Sequence of chain 1.A:
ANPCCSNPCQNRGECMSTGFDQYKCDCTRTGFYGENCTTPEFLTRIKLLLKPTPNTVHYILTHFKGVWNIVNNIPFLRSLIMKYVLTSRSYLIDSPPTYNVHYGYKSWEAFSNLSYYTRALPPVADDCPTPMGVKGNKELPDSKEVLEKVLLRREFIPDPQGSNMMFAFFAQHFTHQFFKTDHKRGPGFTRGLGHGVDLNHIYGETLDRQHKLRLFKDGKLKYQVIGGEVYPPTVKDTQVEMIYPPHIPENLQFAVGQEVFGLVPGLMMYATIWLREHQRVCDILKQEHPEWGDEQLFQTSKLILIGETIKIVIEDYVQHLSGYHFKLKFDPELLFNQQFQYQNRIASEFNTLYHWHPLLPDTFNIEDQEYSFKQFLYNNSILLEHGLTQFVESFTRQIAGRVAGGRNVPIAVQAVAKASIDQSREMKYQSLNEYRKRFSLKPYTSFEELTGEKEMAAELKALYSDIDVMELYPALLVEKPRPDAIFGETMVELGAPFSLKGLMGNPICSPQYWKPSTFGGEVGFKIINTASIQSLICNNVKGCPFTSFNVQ

A small-molecule ligand and the protein it binds are described below.
Small molecule (SMILES): CC(=O)N[C@@H]1[C@@H](O)[C@H](O)[C@@H](CO)O[C@H]1O

Binding-site contacts:
Ligand atom O6 contacts residue PRO8 of chain 1.A at 4.0 Å.
Ligand atom C8 contacts residue ASN36 of chain 1.A at 4.2 Å.
Ligand atom C1 contacts residue ASN36 of chain 1.A at 1.5 Å.
Ligand atom O7 contacts residue THR38 of chain 1.A at 3.5 Å (h-bond).
Ligand atom O5 contacts residue TYR23 of chain 1.A at 3.3 Å (h-bond).
Ligand atom C1 contacts residue TYR23 of chain 1.A at 3.5 Å (hydrophobic).
Ligand atom O7 contacts residue ASN36 of chain 1.A at 2.6 Å (h-bond).
Ligand atom C5 contacts residue ASN36 of chain 1.A at 3.7 Å.
Ligand atom C2 contacts residue GLU35 of chain 1.A at 4.1 Å.
Ligand atom C8 contacts residue GLU35 of chain 1.A at 4.3 Å.
Ligand atom N2 contacts residue ASN36 of chain 1.A at 2.9 Å (h-bond).
Ligand atom C4 contacts residue ASN36 of chain 1.A at 4.2 Å.
Ligand atom C1 contacts residue GLU35 of chain 1.A at 4.1 Å.
Ligand atom C8 contacts residue THR38 of chain 1.A at 3.2 Å.
Ligand atom C3 contacts residue ASN36 of chain 1.A at 3.8 Å.
Ligand atom C3 contacts residue GLU35 of chain 1.A at 3.7 Å.
Ligand atom C7 contacts residue ASN36 of chain 1.A at 3.0 Å.
Ligand atom C2 contacts residue ASN36 of chain 1.A at 2.5 Å.
Ligand atom N2 contacts residue GLU35 of chain 1.A at 3.8 Å.
Ligand atom C5 contacts residue TYR23 of chain 1.A at 3.6 Å (hydrophobic).
Ligand atom O6 contacts residue SER6 of chain 1.A at 4.4 Å.
Ligand atom C7 contacts residue THR38 of chain 1.A at 3.8 Å.
Ligand atom O6 contacts residue TYR23 of chain 1.A at 3.5 Å (h-bond).
Ligand atom O5 contacts residue ASN36 of chain 1.A at 2.4 Å (h-bond).
Ligand atom C6 contacts residue TYR23 of chain 1.A at 4.2 Å (hydrophobic).
Ligand atom C5 contacts residue GLU35 of chain 1.A at 4.3 Å.
Ligand atom C7 contacts residue GLU35 of chain 1.A at 4.5 Å.
Ligand atom O3 contacts residue GLU35 of chain 1.A at 4.3 Å.